This protein binds this small molecule.
Small molecule (SMILES): CC(=O)N[C@H]1[C@H](O[C@H]2[C@H](O)[C@@H](NC(C)=O)CO[C@@H]2CO)O[C@H](CO)[C@@H](O[C@@H]2O[C@H](CO)[C@@H](O[C@H]3O[C@H](CO)[C@@H](O)[C@H](O)[C@@H]3O)[C@H](O)[C@@H]2O)[C@@H]1O

Binding-site contacts:
Ligand atom C1 contacts residue ASN687 of chain 1.A at 1.4 Å.
Ligand atom C4 contacts residue ASN687 of chain 1.A at 4.2 Å.
Ligand atom O3 contacts residue GLU654 of chain 1.A at 3.2 Å (salt-bridge).
Ligand atom C1 contacts residue ASN715 of chain 1.B at 3.9 Å.
Ligand atom O7 contacts residue GLU654 of chain 1.A at 3.9 Å.
Ligand atom C6 contacts residue GLU719 of chain 1.B at 3.8 Å.
Ligand atom O5 contacts residue ASN715 of chain 1.B at 3.4 Å (h-bond).
Ligand atom C2 contacts residue ASN687 of chain 1.A at 2.4 Å.
Ligand atom C8 contacts residue VAL718 of chain 1.B at 4.2 Å (hydrophobic).
Ligand atom O5 contacts residue ASN687 of chain 1.A at 2.4 Å (h-bond).
Ligand atom C3 contacts residue GLU654 of chain 1.A at 3.8 Å.
Ligand atom C4 contacts residue ASN715 of chain 1.B at 4.4 Å.
Ligand atom C6 contacts residue ASN715 of chain 1.B at 3.2 Å.
Ligand atom N2 contacts residue GLU654 of chain 1.A at 2.9 Å (salt-bridge).
Ligand atom C5 contacts residue ASN715 of chain 1.B at 3.0 Å.
Ligand atom C4 contacts residue ARG722 of chain 1.B at 4.5 Å.
Ligand atom C7 contacts residue GLU654 of chain 1.A at 3.8 Å.
Ligand atom C3 contacts residue ASN687 of chain 1.A at 3.8 Å.
Ligand atom C8 contacts residue ASN687 of chain 1.A at 3.5 Å.
Ligand atom C7 contacts residue LYS685 of chain 1.A at 3.7 Å.
Ligand atom O6 contacts residue GLU719 of chain 1.B at 3.2 Å (salt-bridge).
Ligand atom N2 contacts residue ASN687 of chain 1.A at 2.9 Å (h-bond).
Ligand atom O4 contacts residue ARG722 of chain 1.B at 3.7 Å.
Ligand atom O6 contacts residue ASN715 of chain 1.B at 3.2 Å (h-bond).
Ligand atom C2 contacts residue GLU654 of chain 1.A at 3.3 Å.
Ligand atom O7 contacts residue LYS685 of chain 1.A at 3.7 Å.
Ligand atom C7 contacts residue ASN687 of chain 1.A at 3.8 Å.
Ligand atom C8 contacts residue LYS685 of chain 1.A at 3.5 Å.
Ligand atom C5 contacts residue ASN687 of chain 1.A at 3.6 Å.
Ligand atom O7 contacts residue ASN715 of chain 1.B at 4.0 Å.

Sequence of chain 1.A:
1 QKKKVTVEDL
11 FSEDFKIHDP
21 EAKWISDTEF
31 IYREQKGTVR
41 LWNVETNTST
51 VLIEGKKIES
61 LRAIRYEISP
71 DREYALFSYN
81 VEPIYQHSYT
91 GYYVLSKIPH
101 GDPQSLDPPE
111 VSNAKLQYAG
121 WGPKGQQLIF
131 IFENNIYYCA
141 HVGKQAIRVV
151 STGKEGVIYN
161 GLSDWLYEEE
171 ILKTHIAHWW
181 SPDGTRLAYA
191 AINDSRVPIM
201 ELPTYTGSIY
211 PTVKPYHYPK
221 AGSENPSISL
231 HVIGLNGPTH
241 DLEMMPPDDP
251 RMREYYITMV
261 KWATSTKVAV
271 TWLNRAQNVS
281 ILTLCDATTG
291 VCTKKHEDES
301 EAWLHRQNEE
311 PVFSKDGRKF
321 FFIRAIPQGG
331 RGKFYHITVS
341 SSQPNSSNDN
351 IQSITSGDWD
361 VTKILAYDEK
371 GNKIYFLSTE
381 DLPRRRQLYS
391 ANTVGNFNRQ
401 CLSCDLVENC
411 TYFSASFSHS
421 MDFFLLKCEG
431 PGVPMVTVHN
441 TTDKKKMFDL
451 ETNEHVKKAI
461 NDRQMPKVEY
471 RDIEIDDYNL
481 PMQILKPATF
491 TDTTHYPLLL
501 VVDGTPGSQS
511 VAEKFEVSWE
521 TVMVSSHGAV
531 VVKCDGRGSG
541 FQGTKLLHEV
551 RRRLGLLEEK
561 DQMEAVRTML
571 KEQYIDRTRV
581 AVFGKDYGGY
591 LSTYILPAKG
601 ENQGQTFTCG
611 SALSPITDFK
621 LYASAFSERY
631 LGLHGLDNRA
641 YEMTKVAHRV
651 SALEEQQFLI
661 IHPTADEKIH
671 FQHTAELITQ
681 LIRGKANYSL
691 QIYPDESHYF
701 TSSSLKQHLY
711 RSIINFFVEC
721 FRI

Sequence of chain 1.B:
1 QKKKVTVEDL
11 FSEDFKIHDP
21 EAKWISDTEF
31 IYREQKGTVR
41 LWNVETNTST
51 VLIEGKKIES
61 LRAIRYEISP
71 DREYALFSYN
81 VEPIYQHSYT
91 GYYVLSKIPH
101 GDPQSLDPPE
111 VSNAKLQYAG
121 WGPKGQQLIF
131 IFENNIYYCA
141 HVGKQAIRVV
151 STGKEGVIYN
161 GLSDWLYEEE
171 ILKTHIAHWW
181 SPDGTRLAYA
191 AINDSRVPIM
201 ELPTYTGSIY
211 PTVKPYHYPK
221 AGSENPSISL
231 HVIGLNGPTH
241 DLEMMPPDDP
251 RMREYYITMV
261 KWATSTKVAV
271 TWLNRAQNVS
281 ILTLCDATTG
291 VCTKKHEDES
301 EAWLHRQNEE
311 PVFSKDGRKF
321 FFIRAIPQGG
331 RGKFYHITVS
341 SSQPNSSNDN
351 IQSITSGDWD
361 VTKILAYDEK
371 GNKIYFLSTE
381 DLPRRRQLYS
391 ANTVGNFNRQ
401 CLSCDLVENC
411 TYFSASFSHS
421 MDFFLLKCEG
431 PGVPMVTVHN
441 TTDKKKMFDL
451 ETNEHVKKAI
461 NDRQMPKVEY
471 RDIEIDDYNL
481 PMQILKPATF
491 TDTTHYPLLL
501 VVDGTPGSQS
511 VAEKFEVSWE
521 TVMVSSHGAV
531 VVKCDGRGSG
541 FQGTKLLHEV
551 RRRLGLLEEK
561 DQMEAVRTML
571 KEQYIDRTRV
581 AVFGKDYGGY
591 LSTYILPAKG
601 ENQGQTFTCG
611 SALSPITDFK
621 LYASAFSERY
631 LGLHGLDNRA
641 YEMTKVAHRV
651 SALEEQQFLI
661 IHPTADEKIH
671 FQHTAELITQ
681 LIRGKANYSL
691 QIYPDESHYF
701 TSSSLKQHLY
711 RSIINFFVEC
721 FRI